Binding-site contacts:
Ligand atom F1 contacts residue ALA362 of chain 1.B at 4.3 Å.
Ligand atom O7 contacts residue LEU407 of chain 1.B at 3.7 Å.
Ligand atom C13 contacts residue VAL220 of chain 1.B at 4.3 Å (hydrophobic).
Ligand atom C13 contacts residue ALA362 of chain 1.B at 4.3 Å (hydrophobic).
Ligand atom C3 contacts residue PHE141 of chain 1.B at 3.8 Å (hydrophobic).
Ligand atom F2 contacts residue PHE223 of chain 1.B at 4.1 Å.
Ligand atom C11 contacts residue ILE363 of chain 1.B at 3.8 Å (hydrophobic).
Ligand atom F1 contacts residue VAL359 of chain 1.B at 4.1 Å.
Ligand atom C4 contacts residue PHE141 of chain 1.B at 3.9 Å (hydrophobic).
Ligand atom N1 contacts residue THR224 of chain 1.B at 3.6 Å.
Ligand atom C1 contacts residue PHE141 of chain 1.B at 4.0 Å (hydrophobic).
Ligand atom C12 contacts residue SER366 of chain 1.B at 3.7 Å.
Ligand atom O7 contacts residue ILE363 of chain 1.B at 4.3 Å.
Ligand atom N1 contacts residue PHE141 of chain 1.B at 4.0 Å.
Ligand atom F2 contacts residue VAL359 of chain 1.B at 3.2 Å.
Ligand atom C2 contacts residue PHE141 of chain 1.B at 3.8 Å (hydrophobic).
Ligand atom C4 contacts residue MET461 of chain 1.B at 3.8 Å (hydrophobic).
Ligand atom C14 contacts residue ALA362 of chain 1.B at 4.2 Å (hydrophobic).
Ligand atom C14 contacts residue VAL220 of chain 1.B at 4.0 Å (hydrophobic).
Ligand atom F3 contacts residue THR224 of chain 1.B at 4.3 Å.
Ligand atom C14 contacts residue ILE363 of chain 1.B at 4.3 Å (hydrophobic).
Ligand atom C15 contacts residue VAL359 of chain 1.B at 4.3 Å (hydrophobic).
Ligand atom O7 contacts residue VAL367 of chain 1.B at 4.1 Å.
Ligand atom F3 contacts residue PHE223 of chain 1.B at 3.6 Å.
Ligand atom C13 contacts residue SER366 of chain 1.B at 4.2 Å.
Ligand atom C10 contacts residue ILE363 of chain 1.B at 3.5 Å (hydrophobic).
Ligand atom C9 contacts residue ILE363 of chain 1.B at 3.7 Å (hydrophobic).
Ligand atom C12 contacts residue ILE363 of chain 1.B at 4.3 Å (hydrophobic).
Ligand atom C5 contacts residue MET461 of chain 1.B at 4.3 Å (hydrophobic).
Ligand atom F1 contacts residue LEU215 of chain 1.B at 4.0 Å.
Ligand atom F3 contacts residue VAL220 of chain 1.B at 3.9 Å.
Ligand atom C6 contacts residue LEU407 of chain 1.B at 4.0 Å (hydrophobic).
Ligand atom C9 contacts residue VAL220 of chain 1.B at 4.1 Å (hydrophobic).
Ligand atom C4 contacts residue THR224 of chain 1.B at 4.4 Å.
Ligand atom N2 contacts residue ILE363 of chain 1.B at 4.2 Å.
Ligand atom C5 contacts residue PHE141 of chain 1.B at 4.0 Å (hydrophobic).
Ligand atom C15 contacts residue ILE363 of chain 1.B at 4.2 Å (hydrophobic).
Ligand atom C5 contacts residue THR224 of chain 1.B at 3.5 Å.
Ligand atom O8 contacts residue LEU407 of chain 1.B at 3.2 Å.
Ligand atom F2 contacts residue ILE363 of chain 1.B at 3.7 Å.

A small-molecule ligand and the protein it binds are described below.
Small molecule (SMILES): O=C(O)c1cccnc1Nc1cccc(C(F)(F)F)c1

Sequence of chain 1.B:
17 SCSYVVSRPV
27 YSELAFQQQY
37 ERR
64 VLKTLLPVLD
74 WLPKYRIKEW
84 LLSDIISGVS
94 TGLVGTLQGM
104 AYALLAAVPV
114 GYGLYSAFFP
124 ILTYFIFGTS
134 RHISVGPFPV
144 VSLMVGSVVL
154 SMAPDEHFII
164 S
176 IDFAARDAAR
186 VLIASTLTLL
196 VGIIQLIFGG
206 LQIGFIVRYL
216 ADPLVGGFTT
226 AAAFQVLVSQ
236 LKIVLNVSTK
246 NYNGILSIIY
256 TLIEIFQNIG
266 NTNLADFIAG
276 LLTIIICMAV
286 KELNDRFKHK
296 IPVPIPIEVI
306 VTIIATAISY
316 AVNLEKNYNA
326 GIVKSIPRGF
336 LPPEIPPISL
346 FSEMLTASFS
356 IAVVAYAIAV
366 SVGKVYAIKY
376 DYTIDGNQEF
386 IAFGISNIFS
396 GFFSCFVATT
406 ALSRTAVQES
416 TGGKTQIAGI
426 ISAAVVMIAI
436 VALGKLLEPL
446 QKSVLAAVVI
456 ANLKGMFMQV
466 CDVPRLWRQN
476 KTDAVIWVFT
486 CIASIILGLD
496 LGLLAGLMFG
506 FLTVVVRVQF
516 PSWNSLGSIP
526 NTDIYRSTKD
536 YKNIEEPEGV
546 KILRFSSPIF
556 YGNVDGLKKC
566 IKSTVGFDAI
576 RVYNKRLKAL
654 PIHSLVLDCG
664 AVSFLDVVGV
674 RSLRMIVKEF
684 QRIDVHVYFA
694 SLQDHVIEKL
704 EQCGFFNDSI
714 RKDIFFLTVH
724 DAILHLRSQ